Sequence of chain 1.A:
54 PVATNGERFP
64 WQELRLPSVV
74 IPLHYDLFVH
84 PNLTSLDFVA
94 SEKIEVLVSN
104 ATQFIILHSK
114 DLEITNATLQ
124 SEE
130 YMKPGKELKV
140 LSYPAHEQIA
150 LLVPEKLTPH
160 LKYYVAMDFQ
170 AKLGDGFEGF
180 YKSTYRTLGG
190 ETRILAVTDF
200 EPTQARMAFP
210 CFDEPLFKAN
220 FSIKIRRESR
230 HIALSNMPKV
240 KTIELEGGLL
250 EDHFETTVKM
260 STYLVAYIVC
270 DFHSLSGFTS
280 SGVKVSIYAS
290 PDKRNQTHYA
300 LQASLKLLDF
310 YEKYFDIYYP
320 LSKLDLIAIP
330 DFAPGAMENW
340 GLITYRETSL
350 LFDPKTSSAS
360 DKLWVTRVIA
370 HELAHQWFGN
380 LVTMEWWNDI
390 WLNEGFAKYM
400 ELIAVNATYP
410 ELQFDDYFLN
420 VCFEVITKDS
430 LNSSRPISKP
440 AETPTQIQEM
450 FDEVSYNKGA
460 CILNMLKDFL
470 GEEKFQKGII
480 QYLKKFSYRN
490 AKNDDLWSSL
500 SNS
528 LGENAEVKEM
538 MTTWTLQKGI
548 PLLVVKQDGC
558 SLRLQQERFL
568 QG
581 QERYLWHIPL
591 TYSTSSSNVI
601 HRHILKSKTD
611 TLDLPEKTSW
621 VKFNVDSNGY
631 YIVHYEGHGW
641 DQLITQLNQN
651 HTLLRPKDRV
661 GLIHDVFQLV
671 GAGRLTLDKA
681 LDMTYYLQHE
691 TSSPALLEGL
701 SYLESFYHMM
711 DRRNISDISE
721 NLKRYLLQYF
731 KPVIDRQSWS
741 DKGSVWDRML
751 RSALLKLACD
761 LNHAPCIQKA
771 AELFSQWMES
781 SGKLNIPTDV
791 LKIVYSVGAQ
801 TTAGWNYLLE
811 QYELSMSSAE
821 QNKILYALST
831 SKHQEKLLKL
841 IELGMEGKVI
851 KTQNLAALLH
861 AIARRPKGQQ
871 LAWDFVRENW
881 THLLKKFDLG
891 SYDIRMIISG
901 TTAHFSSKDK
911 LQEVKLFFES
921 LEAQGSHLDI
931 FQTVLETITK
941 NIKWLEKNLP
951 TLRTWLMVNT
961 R

Binding-site contacts:
Ligand atom C7 contacts residue ASN650 of chain 1.A at 3.7 Å.
Ligand atom C2 contacts residue ASN650 of chain 1.A at 2.7 Å.
Ligand atom C3 contacts residue ASN650 of chain 1.A at 4.0 Å.
Ligand atom C4 contacts residue ASN650 of chain 1.A at 4.3 Å.
Ligand atom O7 contacts residue THR652 of chain 1.A at 4.1 Å.
Ligand atom N2 contacts residue ASN650 of chain 1.A at 2.8 Å (h-bond).
Ligand atom C5 contacts residue ASN650 of chain 1.A at 3.6 Å.
Ligand atom O5 contacts residue GLN649 of chain 1.A at 4.4 Å.
Ligand atom O7 contacts residue ASN650 of chain 1.A at 3.7 Å.
Ligand atom N2 contacts residue LEU653 of chain 1.A at 4.5 Å.
Ligand atom C1 contacts residue ASN650 of chain 1.A at 1.5 Å.
Ligand atom O5 contacts residue ASN650 of chain 1.A at 2.4 Å (h-bond).
Ligand atom O7 contacts residue LEU653 of chain 1.A at 4.2 Å.

A small-molecule ligand and the protein it binds are described below.
Small molecule (SMILES): CC(=O)N[C@@H]1[C@@H](O)[C@H](O)[C@@H](CO)O[C@H]1O